Sequence of chain 1.A:
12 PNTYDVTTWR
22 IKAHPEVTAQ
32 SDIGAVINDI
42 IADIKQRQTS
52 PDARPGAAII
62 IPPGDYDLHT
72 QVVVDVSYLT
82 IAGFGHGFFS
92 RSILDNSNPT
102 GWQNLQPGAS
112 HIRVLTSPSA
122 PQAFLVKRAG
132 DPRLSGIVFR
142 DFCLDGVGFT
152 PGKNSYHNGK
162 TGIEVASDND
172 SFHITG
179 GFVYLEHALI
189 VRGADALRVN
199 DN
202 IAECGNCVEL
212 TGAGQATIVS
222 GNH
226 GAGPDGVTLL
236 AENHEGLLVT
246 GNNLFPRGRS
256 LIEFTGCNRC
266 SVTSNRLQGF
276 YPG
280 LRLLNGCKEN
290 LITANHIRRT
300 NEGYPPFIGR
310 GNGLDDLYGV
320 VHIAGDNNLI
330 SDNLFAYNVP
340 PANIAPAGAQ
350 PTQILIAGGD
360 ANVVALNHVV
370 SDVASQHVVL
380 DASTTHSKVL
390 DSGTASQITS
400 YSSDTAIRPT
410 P

Sequence of chain 1.B:
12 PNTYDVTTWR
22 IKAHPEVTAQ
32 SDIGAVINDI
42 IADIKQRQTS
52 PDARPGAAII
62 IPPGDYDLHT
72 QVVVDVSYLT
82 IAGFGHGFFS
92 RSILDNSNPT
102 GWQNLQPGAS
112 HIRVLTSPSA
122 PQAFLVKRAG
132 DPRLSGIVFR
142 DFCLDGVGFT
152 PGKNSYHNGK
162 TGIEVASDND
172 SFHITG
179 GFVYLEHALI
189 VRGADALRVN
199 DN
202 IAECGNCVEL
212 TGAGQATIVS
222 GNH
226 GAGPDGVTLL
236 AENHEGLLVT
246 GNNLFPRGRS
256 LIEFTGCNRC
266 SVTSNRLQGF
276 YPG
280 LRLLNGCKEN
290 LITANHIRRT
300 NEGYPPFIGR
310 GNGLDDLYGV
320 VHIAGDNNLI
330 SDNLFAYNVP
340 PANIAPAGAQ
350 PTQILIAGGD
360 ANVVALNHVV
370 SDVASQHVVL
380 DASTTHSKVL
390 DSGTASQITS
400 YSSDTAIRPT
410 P

This protein binds this small molecule.
Small molecule (SMILES): O=C[C@H]1O[C@](O)(CO[C@]2(CO)O[C@H](CO)[C@@H](O)[C@@H]2O)[C@@H](O)[C@@H]1O

Binding-site contacts:
Ligand atom C3 contacts residue GLU204 of chain 1.B at 3.7 Å.
Ligand atom O1 contacts residue ARG252 of chain 1.B at 3.3 Å (salt-bridge).
Ligand atom C4 contacts residue GLN216 of chain 1.A at 4.4 Å.
Ligand atom C1 contacts residue TYR303 of chain 1.B at 3.9 Å (hydrophobic).
Ligand atom O1 contacts residue TYR303 of chain 1.B at 3.9 Å.
Ligand atom O6 contacts residue PHE275 of chain 1.B at 3.6 Å.
Ligand atom O4 contacts residue PRO251 of chain 1.B at 3.2 Å (h-bond).
Ligand atom O1 contacts residue GLU204 of chain 1.B at 4.3 Å.
Ligand atom C2 contacts residue GLU204 of chain 1.B at 4.4 Å.
Ligand atom O4 contacts residue PHE250 of chain 1.B at 3.9 Å.
Ligand atom O4 contacts residue ARG252 of chain 1.B at 4.5 Å.
Ligand atom C6 contacts residue GLN216 of chain 1.A at 4.2 Å.
Ligand atom O3 contacts residue ASP193 of chain 1.A at 2.5 Å (salt-bridge).
Ligand atom O6 contacts residue GLN216 of chain 1.A at 4.2 Å.
Ligand atom C1 contacts residue ARG252 of chain 1.B at 4.3 Å.
Ligand atom C4 contacts residue PHE250 of chain 1.B at 4.2 Å (hydrophobic).
Ligand atom O4 contacts residue GLY226 of chain 1.B at 4.2 Å.
Ligand atom O3 contacts residue ARG134 of chain 1.A at 3.9 Å.
Ligand atom C3 contacts residue ASP193 of chain 1.A at 3.8 Å.
Ligand atom C5 contacts residue PRO251 of chain 1.B at 4.1 Å (hydrophobic).
Ligand atom C1 contacts residue GLU204 of chain 1.B at 4.2 Å.
Ligand atom O3 contacts residue GLU204 of chain 1.B at 2.6 Å (salt-bridge).
Ligand atom C1 contacts residue ILE94 of chain 1.B at 4.2 Å (hydrophobic).
Ligand atom C5 contacts residue ARG252 of chain 1.B at 3.9 Å.
Ligand atom O4 contacts residue ASP193 of chain 1.A at 2.6 Å (salt-bridge).
Ligand atom O6 contacts residue PRO251 of chain 1.B at 2.6 Å.
Ligand atom O1 contacts residue SER93 of chain 1.B at 2.8 Å (h-bond).
Ligand atom C4 contacts residue PRO251 of chain 1.B at 4.1 Å (hydrophobic).
Ligand atom O1 contacts residue PHE306 of chain 1.B at 4.2 Å.
Ligand atom O4 contacts residue GLN216 of chain 1.A at 3.9 Å.
Ligand atom C3 contacts residue ARG252 of chain 1.B at 4.5 Å.
Ligand atom O6 contacts residue ARG252 of chain 1.B at 4.3 Å.
Ligand atom C6 contacts residue PHE250 of chain 1.B at 4.5 Å (hydrophobic).
Ligand atom C4 contacts residue ASP193 of chain 1.A at 3.6 Å.
Ligand atom C1 contacts residue SER93 of chain 1.B at 3.8 Å.
Ligand atom C6 contacts residue PRO251 of chain 1.B at 3.4 Å (hydrophobic).
Ligand atom O5 contacts residue ARG252 of chain 1.B at 3.6 Å.